Binding-site contacts:
Ligand atom C5 contacts residue ASP201 of chain 36.A at 4.1 Å.
Ligand atom N1 contacts residue VAL202 of chain 36.A at 3.6 Å.
Ligand atom C2' contacts residue PRO203 of chain 36.A at 3.3 Å (hydrophobic).
Ligand atom C1' contacts residue PRO203 of chain 36.A at 4.1 Å (hydrophobic).
Ligand atom C2 contacts residue PRO203 of chain 36.A at 3.9 Å (hydrophobic).
Ligand atom C5 contacts residue VAL202 of chain 36.A at 3.6 Å (hydrophobic).
Ligand atom N3 contacts residue ASP201 of chain 36.A at 4.1 Å.
Ligand atom C5 contacts residue SER415 of chain 36.A at 4.1 Å.
Ligand atom N7 contacts residue ASN392 of chain 36.A at 4.2 Å.
Ligand atom C2' contacts residue PRO414 of chain 36.A at 3.8 Å (hydrophobic).
Ligand atom N6 contacts residue SER415 of chain 36.A at 3.6 Å.
Ligand atom C4 contacts residue PRO203 of chain 36.A at 4.2 Å (hydrophobic).
Ligand atom C8 contacts residue HIS413 of chain 36.A at 3.8 Å.
Ligand atom C6 contacts residue VAL202 of chain 36.A at 4.2 Å (hydrophobic).
Ligand atom C5 contacts residue PRO203 of chain 36.A at 3.9 Å (hydrophobic).
Ligand atom N1 contacts residue GLY422 of chain 36.A at 3.0 Å (h-bond).
Ligand atom N1 contacts residue PRO203 of chain 36.A at 3.8 Å.
Ligand atom C6 contacts residue PRO203 of chain 36.A at 4.0 Å (hydrophobic).
Ligand atom N6 contacts residue PHE421 of chain 36.A at 3.9 Å.
Ligand atom N1 contacts residue PRO203 of chain 36.A at 4.1 Å.
Ligand atom C5 contacts residue PRO203 of chain 36.A at 4.0 Å (hydrophobic).
Ligand atom N6 contacts residue GLY422 of chain 36.A at 3.4 Å (h-bond).
Ligand atom N6 contacts residue GLY420 of chain 36.A at 3.7 Å.
Ligand atom C6 contacts residue SER415 of chain 36.A at 4.1 Å.
Ligand atom C6 contacts residue GLY422 of chain 36.A at 3.8 Å.
Ligand atom C2 contacts residue GLY422 of chain 36.A at 3.3 Å.
Ligand atom N4 contacts residue ASP201 of chain 36.A at 2.5 Å.
Ligand atom C6 contacts residue PRO203 of chain 36.A at 4.0 Å (hydrophobic).
Ligand atom C2' contacts residue HIS413 of chain 36.A at 3.8 Å.
Ligand atom C4 contacts residue VAL202 of chain 36.A at 3.7 Å (hydrophobic).
Ligand atom N7 contacts residue SER415 of chain 36.A at 4.0 Å.
Ligand atom C4 contacts residue PRO203 of chain 36.A at 4.1 Å (hydrophobic).
Ligand atom OP2 contacts residue ASP409 of chain 35.A at 3.2 Å (salt-bridge).
Ligand atom N7 contacts residue HIS413 of chain 36.A at 4.1 Å.
Ligand atom C5 contacts residue ARG91 of chain 36.A at 4.1 Å.
Ligand atom C2 contacts residue VAL202 of chain 36.A at 4.2 Å (hydrophobic).
Ligand atom C4 contacts residue ASP201 of chain 36.A at 3.7 Å.
Ligand atom N7 contacts residue PRO203 of chain 36.A at 4.2 Å.
Ligand atom N4 contacts residue VAL202 of chain 36.A at 2.9 Å (h-bond).
Ligand atom N3 contacts residue PRO414 of chain 36.A at 4.2 Å.

Sequence of chain 35.A:
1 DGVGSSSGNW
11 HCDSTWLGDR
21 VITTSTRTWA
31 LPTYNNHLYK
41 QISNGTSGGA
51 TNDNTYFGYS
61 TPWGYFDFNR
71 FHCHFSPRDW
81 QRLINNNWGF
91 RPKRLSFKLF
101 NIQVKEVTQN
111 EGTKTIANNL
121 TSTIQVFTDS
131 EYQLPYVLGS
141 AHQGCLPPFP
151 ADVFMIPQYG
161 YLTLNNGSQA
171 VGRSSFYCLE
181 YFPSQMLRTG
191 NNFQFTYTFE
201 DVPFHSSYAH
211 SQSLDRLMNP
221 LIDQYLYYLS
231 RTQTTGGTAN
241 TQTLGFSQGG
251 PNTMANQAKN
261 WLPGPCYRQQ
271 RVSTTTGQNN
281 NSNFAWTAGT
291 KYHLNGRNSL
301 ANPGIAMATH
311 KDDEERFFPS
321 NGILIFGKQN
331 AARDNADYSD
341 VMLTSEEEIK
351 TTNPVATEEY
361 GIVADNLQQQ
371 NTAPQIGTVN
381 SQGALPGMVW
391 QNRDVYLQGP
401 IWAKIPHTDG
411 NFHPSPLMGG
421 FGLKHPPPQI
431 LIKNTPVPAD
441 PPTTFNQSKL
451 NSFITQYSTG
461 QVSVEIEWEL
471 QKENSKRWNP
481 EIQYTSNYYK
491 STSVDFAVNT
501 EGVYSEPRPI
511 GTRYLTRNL

This small molecule binds to this protein.
Small molecule (SMILES): Nc1ccn([C@H]2C[C@H](O[P](=O)(O)OC[C@H]3O[C@@H](n4cnc5c(N)ncnc54)C[C@@H]3O)[C@@H](COP(=O)(O)O)O2)c(=O)n1

Sequence of chain 36.A:
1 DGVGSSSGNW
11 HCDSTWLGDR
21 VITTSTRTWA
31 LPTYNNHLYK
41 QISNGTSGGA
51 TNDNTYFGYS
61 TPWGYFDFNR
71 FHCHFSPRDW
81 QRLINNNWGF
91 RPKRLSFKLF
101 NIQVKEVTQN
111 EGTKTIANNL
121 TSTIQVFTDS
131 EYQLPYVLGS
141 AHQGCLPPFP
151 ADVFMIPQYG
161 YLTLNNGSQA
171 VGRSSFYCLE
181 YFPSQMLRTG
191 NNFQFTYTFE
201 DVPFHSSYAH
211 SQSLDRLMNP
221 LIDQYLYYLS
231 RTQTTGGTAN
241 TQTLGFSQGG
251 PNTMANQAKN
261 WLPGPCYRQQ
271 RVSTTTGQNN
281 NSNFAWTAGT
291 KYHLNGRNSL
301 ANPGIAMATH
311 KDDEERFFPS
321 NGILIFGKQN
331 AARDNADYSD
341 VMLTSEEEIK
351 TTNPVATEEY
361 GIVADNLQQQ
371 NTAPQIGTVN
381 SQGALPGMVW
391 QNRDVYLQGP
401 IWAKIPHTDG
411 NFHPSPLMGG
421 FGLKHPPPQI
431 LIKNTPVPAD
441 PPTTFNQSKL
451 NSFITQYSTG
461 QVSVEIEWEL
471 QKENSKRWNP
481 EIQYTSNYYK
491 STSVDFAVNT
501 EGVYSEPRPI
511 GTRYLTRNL